Sequence of chain 1.A:
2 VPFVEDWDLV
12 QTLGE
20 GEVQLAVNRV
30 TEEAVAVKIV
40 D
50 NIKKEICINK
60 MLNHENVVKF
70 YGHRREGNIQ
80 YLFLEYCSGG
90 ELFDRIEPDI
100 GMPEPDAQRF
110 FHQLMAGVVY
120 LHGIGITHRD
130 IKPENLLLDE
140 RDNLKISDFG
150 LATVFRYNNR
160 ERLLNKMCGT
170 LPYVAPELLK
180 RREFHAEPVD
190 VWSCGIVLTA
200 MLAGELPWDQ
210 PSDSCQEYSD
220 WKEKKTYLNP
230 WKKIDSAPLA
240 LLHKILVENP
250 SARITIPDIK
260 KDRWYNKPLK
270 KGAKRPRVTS

Binding-site contacts:
Ligand atom C15 contacts residue GLY89 of chain 1.A at 3.6 Å.
Ligand atom O2 contacts residue GLU84 of chain 1.A at 3.9 Å.
Ligand atom C19 contacts residue SER146 of chain 1.A at 3.9 Å.
Ligand atom C11 contacts residue LEU136 of chain 1.A at 3.7 Å (hydrophobic).
Ligand atom O2 contacts residue CYS86 of chain 1.A at 2.9 Å (h-bond).
Ligand atom O1 contacts residue GLY89 of chain 1.A at 3.7 Å.
Ligand atom C3 contacts residue GLY89 of chain 1.A at 3.7 Å.
Ligand atom C5 contacts residue LEU14 of chain 1.A at 3.8 Å (hydrophobic).
Ligand atom C9 contacts residue VAL22 of chain 1.A at 4.0 Å (hydrophobic).
Ligand atom O2 contacts residue LEU136 of chain 1.A at 3.7 Å.
Ligand atom O2 contacts residue TYR85 of chain 1.A at 3.6 Å.
Ligand atom C10 contacts residue VAL22 of chain 1.A at 3.7 Å (hydrophobic).
Ligand atom C13 contacts residue CYS86 of chain 1.A at 3.6 Å (hydrophobic).
Ligand atom C17 contacts residue VAL22 of chain 1.A at 4.0 Å (hydrophobic).
Ligand atom C12 contacts residue LEU136 of chain 1.A at 3.4 Å (hydrophobic).
Ligand atom C14 contacts residue CYS86 of chain 1.A at 3.5 Å (hydrophobic).
Ligand atom N1 contacts residue LEU136 of chain 1.A at 3.7 Å.
Ligand atom C14 contacts residue LEU14 of chain 1.A at 4.1 Å (hydrophobic).
Ligand atom C7 contacts residue LEU136 of chain 1.A at 3.7 Å (hydrophobic).
Ligand atom C16 contacts residue VAL22 of chain 1.A at 3.6 Å (hydrophobic).
Ligand atom O1 contacts residue GLY88 of chain 1.A at 3.8 Å.
Ligand atom N4 contacts residue VAL22 of chain 1.A at 3.8 Å.
Ligand atom C15 contacts residue TYR85 of chain 1.A at 4.0 Å (hydrophobic).
Ligand atom C1 contacts residue SER87 of chain 1.A at 3.8 Å.
Ligand atom N2 contacts residue CYS86 of chain 1.A at 2.8 Å (h-bond).
Ligand atom C11 contacts residue ALA35 of chain 1.A at 3.9 Å (hydrophobic).
Ligand atom C3 contacts residue LEU14 of chain 1.A at 4.0 Å (hydrophobic).
Ligand atom C18 contacts residue LYS37 of chain 1.A at 3.9 Å.
Ligand atom C15 contacts residue LEU14 of chain 1.A at 3.8 Å (hydrophobic).
Ligand atom C4 contacts residue GLY89 of chain 1.A at 4.0 Å.
Ligand atom C15 contacts residue CYS86 of chain 1.A at 3.4 Å (hydrophobic).
Ligand atom C14 contacts residue GLY89 of chain 1.A at 3.9 Å.
Ligand atom C1 contacts residue GLY89 of chain 1.A at 3.8 Å.
Ligand atom O1 contacts residue SER87 of chain 1.A at 3.0 Å (h-bond).
Ligand atom N2 contacts residue TYR85 of chain 1.A at 3.7 Å.
Ligand atom C13 contacts residue LEU136 of chain 1.A at 3.6 Å (hydrophobic).
Ligand atom C19 contacts residue LYS37 of chain 1.A at 3.8 Å.
Ligand atom C13 contacts residue TYR85 of chain 1.A at 4.0 Å (hydrophobic).
Ligand atom C18 contacts residue ASP147 of chain 1.A at 3.8 Å.
Ligand atom O3 contacts residue GLY89 of chain 1.A at 3.9 Å.

The protein below binds the small molecule below.
Small molecule (SMILES): COC(=O)Cc1ccc2c(c1)NC(=O)c1ccc(-c3cncn3C)cc1N2